Binding-site contacts:
Ligand atom O7 contacts residue ASN99 of chain 1.I at 3.0 Å (h-bond).
Ligand atom C4 contacts residue ASN99 of chain 1.I at 4.2 Å.
Ligand atom C2 contacts residue ASN99 of chain 1.I at 2.5 Å.
Ligand atom C7 contacts residue ASN99 of chain 1.I at 3.1 Å.
Ligand atom O3 contacts residue TYR49 of chain 1.J at 3.9 Å.
Ligand atom C8 contacts residue ASN99 of chain 1.I at 4.3 Å.
Ligand atom C1 contacts residue THR98 of chain 1.I at 4.1 Å.
Ligand atom C8 contacts residue LEU46 of chain 1.J at 3.8 Å (hydrophobic).
Ligand atom C3 contacts residue TYR49 of chain 1.J at 4.5 Å (hydrophobic).
Ligand atom O6 contacts residue ASN99 of chain 1.I at 4.3 Å.
Ligand atom C8 contacts residue GLY105 of chain 1.I at 3.9 Å.
Ligand atom C2 contacts residue TYR49 of chain 1.J at 4.1 Å (hydrophobic).
Ligand atom C1 contacts residue ASN99 of chain 1.I at 1.4 Å.
Ligand atom O7 contacts residue THR102 of chain 1.I at 3.5 Å.
Ligand atom O5 contacts residue ASN99 of chain 1.I at 2.4 Å (h-bond).
Ligand atom O7 contacts residue TYR49 of chain 1.J at 3.1 Å.
Ligand atom C5 contacts residue ASN99 of chain 1.I at 3.7 Å.
Ligand atom N2 contacts residue TYR49 of chain 1.J at 4.3 Å.
Ligand atom C8 contacts residue TYR49 of chain 1.J at 4.0 Å (hydrophobic).
Ligand atom C3 contacts residue ASN99 of chain 1.I at 3.8 Å.
Ligand atom C7 contacts residue TYR49 of chain 1.J at 3.5 Å (hydrophobic).
Ligand atom C8 contacts residue ASP107 of chain 1.I at 4.1 Å.
Ligand atom N2 contacts residue ASN99 of chain 1.I at 2.9 Å (h-bond).

A small-molecule ligand and the protein it binds are described below.
Small molecule (SMILES): CC(=O)N[C@H]1[C@H](O[C@H]2[C@H](O)[C@@H](NC(C)=O)CO[C@@H]2CO)O[C@H](CO)[C@@H](O)[C@@H]1O

Sequence of chain 1.I:
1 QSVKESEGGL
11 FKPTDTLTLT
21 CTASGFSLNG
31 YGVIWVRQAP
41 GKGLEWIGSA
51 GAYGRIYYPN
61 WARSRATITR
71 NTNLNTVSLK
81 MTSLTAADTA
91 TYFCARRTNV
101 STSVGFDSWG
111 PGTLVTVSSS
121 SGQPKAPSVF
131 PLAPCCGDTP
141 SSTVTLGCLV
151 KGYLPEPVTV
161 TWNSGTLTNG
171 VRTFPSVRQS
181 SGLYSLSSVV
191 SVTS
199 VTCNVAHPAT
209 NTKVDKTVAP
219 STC

Sequence of chain 1.J:
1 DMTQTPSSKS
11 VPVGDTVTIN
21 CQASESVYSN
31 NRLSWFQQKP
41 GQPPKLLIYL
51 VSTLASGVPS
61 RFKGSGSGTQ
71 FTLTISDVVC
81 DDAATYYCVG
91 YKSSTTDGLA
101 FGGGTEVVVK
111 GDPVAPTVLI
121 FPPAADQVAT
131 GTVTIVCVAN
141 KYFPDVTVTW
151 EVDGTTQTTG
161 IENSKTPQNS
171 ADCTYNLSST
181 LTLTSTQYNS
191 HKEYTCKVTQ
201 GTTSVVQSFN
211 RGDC